Sequence of chain 59.C:
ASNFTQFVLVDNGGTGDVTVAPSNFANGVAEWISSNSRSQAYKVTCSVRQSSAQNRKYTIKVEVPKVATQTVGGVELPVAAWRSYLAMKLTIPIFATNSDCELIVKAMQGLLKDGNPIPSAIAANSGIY

Sequence of chain 40.C:
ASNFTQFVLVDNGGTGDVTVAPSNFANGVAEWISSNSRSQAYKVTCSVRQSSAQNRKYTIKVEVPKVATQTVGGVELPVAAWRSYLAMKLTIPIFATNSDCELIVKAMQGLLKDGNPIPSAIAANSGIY

The small molecule below binds the protein below.
Small molecule (SMILES): Nc1ccn([C@@H]2O[C@H](CO[P](=O)(O)O[C@H]3[C@@H](O)[C@H](n4cnc5c(N)ncnc54)O[C@@H]3CO[P](=O)(O)O[C@H]3[C@@H](O)[C@H](n4cnc5c(=O)nc(N)[nH]c54)O[C@@H]3CO[P](=O)(O)O[C@H]3[C@@H](O)[C@H](n4cnc5c(N)ncnc54)O[C@@H]3CO[P](=O)(O)O[C@H]3[C@@H](O)[C@H](n4cnc5c(N)ncnc54)O[C@@H]3CO[P](=O)(O)O[C@H]3[C@@H](O)[C@H](n4ccc(=O)[nH]c4=O)O[C@@H]3CO[P](=O)(O)O[C@H]3[C@@H](O)[C@H](n4ccc(N)nc4=O)O[C@@H]3CO[P](=O)(O)O[C@H]3[C@@H](O)[C@H](n4ccc(=O)[nH]c4=O)O[C@@H]3CO[P](=O)(O)O[C@H]3[C@@H](O)[C@H](n4cnc5c(=O)nc(N)[nH]c54)O[C@@H]3CO)[C@@H](O)[C@H]2O)c(=O)n1

Binding-site contacts:
Ligand atom C4' contacts residue ARG49 of chain 40.C at 3.6 Å.
Ligand atom P contacts residue ARG49 of chain 40.C at 3.7 Å.
Ligand atom OP1 contacts residue SER52 of chain 40.C at 3.1 Å.
Ligand atom N6 contacts residue THR45 of chain 59.C at 2.8 Å (h-bond).
Ligand atom C6 contacts residue THR59 of chain 59.C at 3.5 Å.
Ligand atom O3' contacts residue ARG49 of chain 40.C at 3.6 Å (salt-bridge).
Ligand atom O5' contacts residue LYS89 of chain 40.C at 3.2 Å (salt-bridge).
Ligand atom OP2 contacts residue SER51 of chain 40.C at 3.3 Å (h-bond).
Ligand atom OP2 contacts residue THR91 of chain 40.C at 3.7 Å.
Ligand atom OP2 contacts residue LYS57 of chain 40.C at 3.5 Å (salt-bridge).
Ligand atom P contacts residue SER51 of chain 40.C at 3.2 Å.
Ligand atom C2 contacts residue SER47 of chain 59.C at 3.2 Å.
Ligand atom N7 contacts residue TYR85 of chain 59.C at 3.8 Å.
Ligand atom N7 contacts residue THR45 of chain 59.C at 2.7 Å (h-bond).
Ligand atom N1 contacts residue SER47 of chain 59.C at 2.7 Å (h-bond).
Ligand atom OP1 contacts residue ARG49 of chain 40.C at 2.6 Å (salt-bridge).
Ligand atom C6 contacts residue THR45 of chain 59.C at 3.4 Å.
Ligand atom N1 contacts residue THR59 of chain 59.C at 3.4 Å.
Ligand atom N7 contacts residue LYS61 of chain 59.C at 3.4 Å.
Ligand atom OP1 contacts residue ASN55 of chain 40.C at 3.0 Å (h-bond).
Ligand atom P contacts residue LYS57 of chain 40.C at 3.1 Å.
Ligand atom N6 contacts residue CYS46 of chain 59.C at 3.6 Å (h-bond).
Ligand atom N6 contacts residue THR59 of chain 59.C at 2.7 Å (h-bond).
Ligand atom O5' contacts residue LYS57 of chain 40.C at 2.8 Å (salt-bridge).
Ligand atom OP2 contacts residue LYS57 of chain 40.C at 3.0 Å (salt-bridge).
Ligand atom O3' contacts residue SER51 of chain 40.C at 3.3 Å (h-bond).
Ligand atom OP2 contacts residue TYR85 of chain 59.C at 2.6 Å (h-bond).
Ligand atom OP2 contacts residue LYS43 of chain 59.C at 2.7 Å (salt-bridge).
Ligand atom C5' contacts residue ARG49 of chain 40.C at 2.6 Å.
Ligand atom C5' contacts residue LYS57 of chain 40.C at 3.8 Å.
Ligand atom OP1 contacts residue SER51 of chain 40.C at 2.7 Å (h-bond).
Ligand atom O5' contacts residue ARG49 of chain 40.C at 3.6 Å (salt-bridge).
Ligand atom OP1 contacts residue LYS57 of chain 40.C at 2.9 Å.
Ligand atom OP1 contacts residue LYS89 of chain 40.C at 3.5 Å (salt-bridge).
Ligand atom N9 contacts residue LYS61 of chain 59.C at 3.8 Å.
Ligand atom OP1 contacts residue ASN55 of chain 40.C at 3.2 Å.
Ligand atom OP2 contacts residue LYS89 of chain 40.C at 3.5 Å (salt-bridge).
Ligand atom O4' contacts residue LYS61 of chain 59.C at 3.7 Å.
Ligand atom C5 contacts residue THR45 of chain 59.C at 3.4 Å.
Ligand atom C8 contacts residue LYS61 of chain 59.C at 3.6 Å.